The small molecule below binds the protein below.
Small molecule (SMILES): Cc1nc2ccccc2nc1N1CCCC1

Binding-site contacts:
Ligand atom C6 contacts residue PHE283 of chain 1.A at 3.6 Å (hydrophobic).
Ligand atom C10 contacts residue MET267 of chain 1.A at 4.0 Å (hydrophobic).
Ligand atom C10 contacts residue PHE250 of chain 1.A at 3.7 Å (hydrophobic).
Ligand atom C16 contacts residue ILE246 of chain 1.A at 3.5 Å (hydrophobic).
Ligand atom C12 contacts residue GLN280 of chain 1.A at 3.6 Å.
Ligand atom C1 contacts residue PHE283 of chain 1.A at 3.4 Å (hydrophobic).
Ligand atom C12 contacts residue ILE246 of chain 1.A at 3.6 Å (hydrophobic).
Ligand atom N3 contacts residue GLN280 of chain 1.A at 3.0 Å (h-bond).
Ligand atom C7 contacts residue PHE283 of chain 1.A at 3.7 Å (hydrophobic).
Ligand atom C16 contacts residue SER231 of chain 1.A at 4.1 Å.
Ligand atom C4 contacts residue PHE283 of chain 1.A at 3.7 Å (hydrophobic).
Ligand atom C15 contacts residue ILE246 of chain 1.A at 3.3 Å (hydrophobic).
Ligand atom C13 contacts residue LEU189 of chain 1.A at 3.7 Å (hydrophobic).
Ligand atom C7 contacts residue ILE246 of chain 1.A at 4.0 Å (hydrophobic).
Ligand atom N3 contacts residue PHE283 of chain 1.A at 3.9 Å.
Ligand atom C11 contacts residue ILE246 of chain 1.A at 3.9 Å (hydrophobic).
Ligand atom C14 contacts residue PHE283 of chain 1.A at 4.1 Å (hydrophobic).
Ligand atom C8 contacts residue PHE283 of chain 1.A at 4.1 Å (hydrophobic).
Ligand atom C16 contacts residue LEU229 of chain 1.A at 4.0 Å (hydrophobic).
Ligand atom C15 contacts residue VAL232 of chain 1.A at 3.3 Å (hydrophobic).
Ligand atom C4 contacts residue PHE250 of chain 1.A at 4.0 Å (hydrophobic).
Ligand atom C11 contacts residue LEU229 of chain 1.A at 3.8 Å (hydrophobic).
Ligand atom C9 contacts residue PHE250 of chain 1.A at 4.1 Å (hydrophobic).
Ligand atom C1 contacts residue PHE250 of chain 1.A at 3.9 Å (hydrophobic).
Ligand atom C15 contacts residue SER231 of chain 1.A at 3.8 Å.
Ligand atom C7 contacts residue GLN280 of chain 1.A at 4.1 Å.
Ligand atom C10 contacts residue TYR247 of chain 1.A at 3.9 Å (hydrophobic).
Ligand atom C9 contacts residue MET267 of chain 1.A at 3.8 Å (hydrophobic).
Ligand atom C12 contacts residue VAL232 of chain 1.A at 3.9 Å (hydrophobic).
Ligand atom C9 contacts residue PHE283 of chain 1.A at 3.6 Å (hydrophobic).
Ligand atom C4 contacts residue GLN280 of chain 1.A at 3.7 Å.
Ligand atom C10 contacts residue PHE283 of chain 1.A at 3.9 Å (hydrophobic).
Ligand atom N5 contacts residue PHE250 of chain 1.A at 3.4 Å.
Ligand atom C11 contacts residue PHE283 of chain 1.A at 4.1 Å (hydrophobic).
Ligand atom C10 contacts residue GLN280 of chain 1.A at 3.5 Å.
Ligand atom C8 contacts residue PHE250 of chain 1.A at 4.0 Å (hydrophobic).
Ligand atom C16 contacts residue VAL232 of chain 1.A at 3.9 Å (hydrophobic).
Ligand atom N5 contacts residue PHE283 of chain 1.A at 3.7 Å.
Ligand atom N2 contacts residue PHE283 of chain 1.A at 3.5 Å.
Ligand atom C6 contacts residue ILE246 of chain 1.A at 4.1 Å (hydrophobic).

Sequence of chain 1.A:
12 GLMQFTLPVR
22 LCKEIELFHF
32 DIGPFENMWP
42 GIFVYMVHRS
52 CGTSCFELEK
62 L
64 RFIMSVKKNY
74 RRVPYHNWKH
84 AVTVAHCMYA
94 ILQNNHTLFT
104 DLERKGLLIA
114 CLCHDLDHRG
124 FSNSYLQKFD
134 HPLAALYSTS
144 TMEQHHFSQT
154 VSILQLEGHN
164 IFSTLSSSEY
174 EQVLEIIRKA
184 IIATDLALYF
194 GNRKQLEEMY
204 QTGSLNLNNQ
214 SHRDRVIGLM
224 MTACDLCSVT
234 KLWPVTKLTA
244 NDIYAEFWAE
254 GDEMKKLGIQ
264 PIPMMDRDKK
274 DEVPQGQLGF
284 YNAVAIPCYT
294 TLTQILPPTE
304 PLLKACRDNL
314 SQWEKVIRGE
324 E